Sequence of chain 1.B:
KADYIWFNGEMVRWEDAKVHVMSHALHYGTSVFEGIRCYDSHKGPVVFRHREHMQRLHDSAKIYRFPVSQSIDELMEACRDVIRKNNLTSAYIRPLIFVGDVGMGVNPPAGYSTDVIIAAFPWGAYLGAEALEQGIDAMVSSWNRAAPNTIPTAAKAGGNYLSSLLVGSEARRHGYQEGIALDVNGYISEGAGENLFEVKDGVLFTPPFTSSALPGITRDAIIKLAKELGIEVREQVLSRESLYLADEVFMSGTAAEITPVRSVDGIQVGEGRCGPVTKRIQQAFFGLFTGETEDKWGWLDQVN

This protein binds this small molecule.
Small molecule (SMILES): CC(C)C[C@](C)(N)C(=O)O

Sequence of chain 2.A:
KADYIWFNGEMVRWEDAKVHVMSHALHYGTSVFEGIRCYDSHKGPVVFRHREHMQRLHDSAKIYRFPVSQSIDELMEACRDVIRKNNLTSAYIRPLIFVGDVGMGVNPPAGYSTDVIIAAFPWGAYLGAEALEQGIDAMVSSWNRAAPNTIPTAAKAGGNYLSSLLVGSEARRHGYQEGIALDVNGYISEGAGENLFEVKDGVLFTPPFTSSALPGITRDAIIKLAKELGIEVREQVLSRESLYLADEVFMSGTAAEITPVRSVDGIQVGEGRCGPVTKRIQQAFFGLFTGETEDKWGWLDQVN

Binding-site contacts:
Ligand atom CB1 contacts residue PLP1 of chain 2.D at 3.7 Å.
Ligand atom CD1 contacts residue TYR32 of chain 1.B at 4.2 Å (hydrophobic).
Ligand atom CA contacts residue TYR96 of chain 2.A at 4.0 Å (hydrophobic).
Ligand atom O contacts residue TYR96 of chain 2.A at 2.8 Å (h-bond).
Ligand atom CD2 contacts residue GLY197 of chain 2.A at 3.5 Å.
Ligand atom C contacts residue TYR96 of chain 2.A at 3.7 Å (hydrophobic).
Ligand atom CA contacts residue LYS160 of chain 2.A at 4.1 Å.
Ligand atom CB2 contacts residue LYS160 of chain 2.A at 3.4 Å.
Ligand atom CD2 contacts residue PLP1 of chain 2.D at 4.2 Å.
Ligand atom CA contacts residue PLP1 of chain 2.D at 2.5 Å.
Ligand atom CD1 contacts residue TYR130 of chain 2.A at 3.8 Å (hydrophobic).
Ligand atom O contacts residue ALA259 of chain 2.A at 3.8 Å.
Ligand atom OXT contacts residue PLP1 of chain 2.D at 3.2 Å.
Ligand atom N contacts residue LYS160 of chain 2.A at 3.5 Å (salt-bridge).
Ligand atom CB1 contacts residue TYR96 of chain 2.A at 3.9 Å (hydrophobic).
Ligand atom CG contacts residue ALA259 of chain 2.A at 4.1 Å (hydrophobic).
Ligand atom CD1 contacts residue MET108 of chain 1.B at 4.2 Å (hydrophobic).
Ligand atom CB2 contacts residue TYR96 of chain 2.A at 3.9 Å (hydrophobic).
Ligand atom CG contacts residue TYR96 of chain 2.A at 4.4 Å (hydrophobic).
Ligand atom O contacts residue PLP1 of chain 2.D at 4.0 Å.
Ligand atom CD2 contacts residue TYR130 of chain 2.A at 4.0 Å (hydrophobic).
Ligand atom OXT contacts residue THR258 of chain 2.A at 3.4 Å (h-bond).
Ligand atom CD1 contacts residue TRP127 of chain 2.A at 4.0 Å (hydrophobic).
Ligand atom CB2 contacts residue PHE37 of chain 2.A at 3.8 Å (hydrophobic).
Ligand atom N contacts residue TYR165 of chain 2.A at 4.2 Å.
Ligand atom N contacts residue GLY197 of chain 2.A at 3.8 Å.
Ligand atom C contacts residue PLP1 of chain 2.D at 3.1 Å.
Ligand atom OXT contacts residue GLY257 of chain 2.A at 4.2 Å.
Ligand atom CB2 contacts residue GLY39 of chain 2.A at 4.2 Å.
Ligand atom OXT contacts residue ALA259 of chain 2.A at 3.1 Å (h-bond).
Ligand atom C contacts residue THR258 of chain 2.A at 4.0 Å.
Ligand atom N contacts residue PLP1 of chain 2.D at 1.4 Å.
Ligand atom OXT contacts residue GLY197 of chain 2.A at 4.4 Å.
Ligand atom O contacts residue GLY39 of chain 2.A at 3.5 Å.
Ligand atom C contacts residue ALA259 of chain 2.A at 3.8 Å (hydrophobic).
Ligand atom CB2 contacts residue PLP1 of chain 2.D at 3.0 Å.
Ligand atom CD1 contacts residue VAL110 of chain 1.B at 4.2 Å (hydrophobic).
Ligand atom O contacts residue THR258 of chain 2.A at 3.4 Å.